The small molecule below binds the protein below.
Small molecule (SMILES): CC(=O)N[C@H]1[C@H](O[C@H]2[C@H](O)[C@@H](NC(C)=O)CO[C@@H]2CO)O[C@H](CO)[C@@H](O[C@@H]2O[C@H](CO)[C@@H](O)[C@H](O)[C@@H]2O)[C@@H]1O

Binding-site contacts:
Ligand atom N2 contacts residue TYR135 of chain 2.D at 3.7 Å.
Ligand atom C1 contacts residue ASN118 of chain 2.D at 1.4 Å.
Ligand atom C2 contacts residue TYR135 of chain 2.D at 4.2 Å (hydrophobic).
Ligand atom N2 contacts residue ASN118 of chain 2.D at 2.9 Å (h-bond).
Ligand atom C3 contacts residue ASN118 of chain 2.D at 3.8 Å.
Ligand atom O7 contacts residue ASN118 of chain 2.D at 3.2 Å (h-bond).
Ligand atom O7 contacts residue VAL104 of chain 2.D at 3.3 Å.
Ligand atom C7 contacts residue ASN118 of chain 2.D at 3.2 Å.
Ligand atom C8 contacts residue GLY289 of chain 2.D at 4.4 Å.
Ligand atom C8 contacts residue ASP290 of chain 2.D at 3.7 Å.
Ligand atom C4 contacts residue ASN118 of chain 2.D at 4.2 Å.
Ligand atom C8 contacts residue VAL104 of chain 2.D at 3.6 Å (hydrophobic).
Ligand atom C8 contacts residue LEU137 of chain 2.D at 3.9 Å (hydrophobic).
Ligand atom C3 contacts residue TYR135 of chain 2.D at 4.0 Å (hydrophobic).
Ligand atom C2 contacts residue ASN118 of chain 2.D at 2.5 Å.
Ligand atom C5 contacts residue ASN118 of chain 2.D at 3.7 Å.
Ligand atom O5 contacts residue ASN118 of chain 2.D at 2.4 Å (h-bond).
Ligand atom C8 contacts residue ASN118 of chain 2.D at 4.4 Å.
Ligand atom O7 contacts residue TYR135 of chain 2.D at 3.8 Å.
Ligand atom C1 contacts residue TYR135 of chain 2.D at 4.0 Å (hydrophobic).
Ligand atom C7 contacts residue VAL104 of chain 2.D at 3.9 Å (hydrophobic).
Ligand atom O3 contacts residue TYR135 of chain 2.D at 4.3 Å.
Ligand atom C7 contacts residue LEU137 of chain 2.D at 4.5 Å (hydrophobic).

Sequence of chain 2.D:
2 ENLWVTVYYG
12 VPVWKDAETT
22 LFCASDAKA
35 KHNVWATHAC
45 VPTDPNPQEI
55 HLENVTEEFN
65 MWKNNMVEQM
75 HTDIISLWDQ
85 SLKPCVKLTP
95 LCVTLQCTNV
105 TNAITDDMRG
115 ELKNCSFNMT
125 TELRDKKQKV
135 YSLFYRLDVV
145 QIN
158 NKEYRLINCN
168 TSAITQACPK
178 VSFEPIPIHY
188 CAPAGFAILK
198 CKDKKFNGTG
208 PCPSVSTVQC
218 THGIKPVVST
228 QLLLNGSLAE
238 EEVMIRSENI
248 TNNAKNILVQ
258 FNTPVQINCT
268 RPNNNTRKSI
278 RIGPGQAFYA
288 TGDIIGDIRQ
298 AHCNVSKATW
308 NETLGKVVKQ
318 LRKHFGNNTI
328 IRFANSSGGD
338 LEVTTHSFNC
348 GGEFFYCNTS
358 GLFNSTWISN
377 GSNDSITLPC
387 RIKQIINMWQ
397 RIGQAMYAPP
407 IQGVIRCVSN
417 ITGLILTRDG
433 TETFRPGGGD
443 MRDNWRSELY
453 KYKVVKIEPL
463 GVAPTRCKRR